Binding-site contacts:
Ligand atom C5 contacts residue PHE418 of chain 1.E at 3.8 Å (hydrophobic).
Ligand atom C8 contacts residue SER320 of chain 1.E at 4.0 Å.
Ligand atom O2 contacts residue SER320 of chain 1.E at 3.3 Å (h-bond).
Ligand atom O2 contacts residue PHE418 of chain 1.E at 3.2 Å.
Ligand atom C2 contacts residue GLU324 of chain 1.E at 3.8 Å.
Ligand atom C14 contacts residue VAL421 of chain 1.E at 3.6 Å (hydrophobic).
Ligand atom C4 contacts residue GLU324 of chain 1.E at 3.7 Å.
Ligand atom C20 contacts residue ILE410 of chain 1.E at 3.6 Å (hydrophobic).
Ligand atom C16 contacts residue SER320 of chain 1.E at 3.5 Å.
Ligand atom C19 contacts residue VAL413 of chain 1.E at 4.2 Å (hydrophobic).
Ligand atom C4 contacts residue PHE418 of chain 1.E at 3.4 Å (hydrophobic).
Ligand atom C3 contacts residue PHE418 of chain 1.E at 4.0 Å (hydrophobic).
Ligand atom C8 contacts residue PHE418 of chain 1.E at 3.4 Å (hydrophobic).
Ligand atom C6 contacts residue ALA417 of chain 1.E at 4.4 Å (hydrophobic).
Ligand atom C11 contacts residue VAL421 of chain 1.E at 4.1 Å (hydrophobic).
Ligand atom O1 contacts residue ALA417 of chain 1.E at 3.9 Å.
Ligand atom C17 contacts residue VAL413 of chain 1.E at 4.4 Å (hydrophobic).
Ligand atom C9 contacts residue PHE418 of chain 1.E at 4.5 Å (hydrophobic).
Ligand atom C3 contacts residue GLU324 of chain 1.E at 3.1 Å.
Ligand atom C9 contacts residue SER320 of chain 1.E at 4.2 Å.
Ligand atom C17 contacts residue GLU324 of chain 1.E at 3.4 Å.
Ligand atom C1 contacts residue ALA417 of chain 1.E at 4.5 Å (hydrophobic).
Ligand atom C7 contacts residue PHE418 of chain 1.E at 3.7 Å (hydrophobic).
Ligand atom O2 contacts residue GLU324 of chain 1.E at 3.4 Å (salt-bridge).

Sequence of chain 1.E:
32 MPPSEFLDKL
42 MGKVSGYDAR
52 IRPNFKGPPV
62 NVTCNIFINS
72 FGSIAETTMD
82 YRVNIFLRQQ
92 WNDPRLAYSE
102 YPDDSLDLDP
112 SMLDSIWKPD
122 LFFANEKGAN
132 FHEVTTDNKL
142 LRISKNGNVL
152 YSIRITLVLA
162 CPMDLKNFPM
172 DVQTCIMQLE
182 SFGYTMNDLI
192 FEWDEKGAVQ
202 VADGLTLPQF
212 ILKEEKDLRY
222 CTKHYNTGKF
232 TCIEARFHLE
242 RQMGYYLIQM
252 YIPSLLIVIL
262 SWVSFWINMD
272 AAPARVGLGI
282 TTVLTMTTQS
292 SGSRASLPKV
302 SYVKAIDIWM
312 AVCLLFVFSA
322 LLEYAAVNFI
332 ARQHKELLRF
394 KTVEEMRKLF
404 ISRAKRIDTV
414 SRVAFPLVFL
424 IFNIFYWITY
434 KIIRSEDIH

A small-molecule ligand and the protein it binds are described below.
Small molecule (SMILES): CCCCCc1cc(O)c2c(c1)OC(C)(C)[C@@H]1CCC(C)=C[C@@H]21